Sequence of chain 4.E:
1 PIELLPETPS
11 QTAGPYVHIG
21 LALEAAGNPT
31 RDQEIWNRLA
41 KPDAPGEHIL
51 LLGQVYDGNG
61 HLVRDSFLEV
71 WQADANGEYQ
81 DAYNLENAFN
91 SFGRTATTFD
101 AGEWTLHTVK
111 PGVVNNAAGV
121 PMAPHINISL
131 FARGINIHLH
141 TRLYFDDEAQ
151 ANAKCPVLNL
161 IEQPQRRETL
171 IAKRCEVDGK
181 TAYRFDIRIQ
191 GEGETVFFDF

The protein below binds the small molecule below.
Small molecule (SMILES): O=C(O)Cc1ccc(O)c(O)c1

Sequence of chain 4.F:
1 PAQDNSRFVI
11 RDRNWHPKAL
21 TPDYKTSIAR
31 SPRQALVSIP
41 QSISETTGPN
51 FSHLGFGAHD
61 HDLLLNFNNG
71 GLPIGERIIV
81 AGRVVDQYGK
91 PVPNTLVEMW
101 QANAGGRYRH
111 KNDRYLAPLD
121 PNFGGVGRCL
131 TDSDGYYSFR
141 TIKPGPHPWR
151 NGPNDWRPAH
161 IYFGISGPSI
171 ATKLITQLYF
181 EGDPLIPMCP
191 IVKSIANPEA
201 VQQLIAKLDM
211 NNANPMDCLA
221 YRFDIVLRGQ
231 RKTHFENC

Binding-site contacts:
Ligand atom C6 contacts residue HIS147 of chain 4.F at 4.1 Å.
Ligand atom C3 contacts residue TYR162 of chain 4.F at 3.7 Å (hydrophobic).
Ligand atom C5 contacts residue ARG157 of chain 4.F at 3.7 Å.
Ligand atom C4 contacts residue HIS147 of chain 4.F at 4.1 Å.
Ligand atom C1 contacts residue TYR16 of chain 4.E at 4.2 Å (hydrophobic).
Ligand atom O1 contacts residue ARG150 of chain 4.F at 3.6 Å.
Ligand atom O3 contacts residue TYR16 of chain 4.E at 3.6 Å.
Ligand atom C4 contacts residue TYR162 of chain 4.F at 3.7 Å (hydrophobic).
Ligand atom C4 contacts residue FE1 of chain 4.X at 2.9 Å.
Ligand atom C1 contacts residue PRO15 of chain 4.E at 3.7 Å (hydrophobic).
Ligand atom C6 contacts residue TRP149 of chain 4.F at 3.2 Å (hydrophobic).
Ligand atom O3 contacts residue TYR108 of chain 4.F at 3.0 Å (h-bond).
Ligand atom O1 contacts residue TRP149 of chain 4.F at 3.7 Å.
Ligand atom C2 contacts residue TYR16 of chain 4.E at 3.3 Å (hydrophobic).
Ligand atom C7 contacts residue HIS147 of chain 4.F at 3.9 Å.
Ligand atom C3 contacts residue PRO15 of chain 4.E at 3.9 Å (hydrophobic).
Ligand atom C3 contacts residue FE1 of chain 4.X at 2.8 Å.
Ligand atom O4 contacts residue FE1 of chain 4.X at 2.2 Å.
Ligand atom C1 contacts residue TRP149 of chain 4.F at 4.0 Å (hydrophobic).
Ligand atom C7 contacts residue TYR16 of chain 4.E at 3.5 Å (hydrophobic).
Ligand atom C2 contacts residue HIS147 of chain 4.F at 3.6 Å.
Ligand atom C3 contacts residue TYR16 of chain 4.E at 4.1 Å (hydrophobic).
Ligand atom C2 contacts residue PRO15 of chain 4.E at 3.4 Å (hydrophobic).
Ligand atom O3 contacts residue FE1 of chain 4.X at 2.0 Å.
Ligand atom C8 contacts residue TRP149 of chain 4.F at 4.1 Å (hydrophobic).
Ligand atom C7 contacts residue PRO15 of chain 4.E at 3.8 Å (hydrophobic).
Ligand atom O2 contacts residue ARG133 of chain 4.E at 4.2 Å.
Ligand atom C5 contacts residue TRP149 of chain 4.F at 3.7 Å (hydrophobic).
Ligand atom C3 contacts residue HIS147 of chain 4.F at 4.0 Å.
Ligand atom O4 contacts residue TYR108 of chain 4.F at 4.1 Å.
Ligand atom C3 contacts residue TYR108 of chain 4.F at 4.1 Å (hydrophobic).
Ligand atom C5 contacts residue HIS147 of chain 4.F at 4.2 Å.
Ligand atom C1 contacts residue HIS147 of chain 4.F at 3.7 Å.
Ligand atom O4 contacts residue ARG157 of chain 4.F at 2.7 Å (salt-bridge).
Ligand atom C2 contacts residue FE1 of chain 4.X at 4.1 Å.
Ligand atom O3 contacts residue PRO15 of chain 4.E at 4.2 Å.
Ligand atom O3 contacts residue TYR162 of chain 4.F at 2.9 Å (h-bond).
Ligand atom C4 contacts residue ARG157 of chain 4.F at 3.8 Å.
Ligand atom O4 contacts residue HIS160 of chain 4.F at 3.4 Å (h-bond).
Ligand atom O4 contacts residue TYR162 of chain 4.F at 3.0 Å (h-bond).